The protein below binds the small molecule below.
Small molecule (SMILES): Oc1ccc(-n2ccnc2)cc1

Sequence of chain 2.A:
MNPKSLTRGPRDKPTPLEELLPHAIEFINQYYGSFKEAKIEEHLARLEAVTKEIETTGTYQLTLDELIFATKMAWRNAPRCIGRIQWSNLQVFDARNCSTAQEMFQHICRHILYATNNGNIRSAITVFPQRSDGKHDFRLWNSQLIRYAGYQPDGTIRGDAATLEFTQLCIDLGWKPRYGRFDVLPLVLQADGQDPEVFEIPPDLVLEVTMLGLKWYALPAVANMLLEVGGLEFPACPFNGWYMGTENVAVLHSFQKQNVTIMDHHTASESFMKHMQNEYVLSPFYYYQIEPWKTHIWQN

Binding-site contacts:
Ligand atom C16 contacts residue VAL233 of chain 2.A at 3.8 Å (hydrophobic).
Ligand atom C15 contacts residue GLN144 of chain 2.A at 3.3 Å.
Ligand atom O17 contacts residue GLN144 of chain 2.A at 2.3 Å (h-bond).
Ligand atom C13 contacts residue MR11 of chain 2.D at 4.1 Å.
Ligand atom C12 contacts residue MR11 of chain 2.D at 3.7 Å.
Ligand atom C14 contacts residue GLN144 of chain 2.A at 3.2 Å.
Ligand atom C12 contacts residue VAL233 of chain 2.A at 3.8 Å (hydrophobic).
Ligand atom C4 contacts residue VAL233 of chain 2.A at 4.0 Å (hydrophobic).
Ligand atom N3 contacts residue VAL233 of chain 2.A at 3.6 Å.
Ligand atom C15 contacts residue VAL233 of chain 2.A at 4.3 Å (hydrophobic).
Ligand atom C2 contacts residue VAL233 of chain 2.A at 4.0 Å (hydrophobic).
Ligand atom NFE contacts residue HEM1 of chain 2.B at 2.3 Å.
Ligand atom C5 contacts residue PHE250 of chain 2.A at 4.2 Å (hydrophobic).
Ligand atom C2 contacts residue PHE250 of chain 2.A at 4.4 Å (hydrophobic).
Ligand atom N3 contacts residue PRO231 of chain 2.A at 4.4 Å.
Ligand atom C4 contacts residue MR11 of chain 2.D at 4.0 Å.
Ligand atom N3 contacts residue HEM1 of chain 2.B at 4.3 Å.
Ligand atom C4 contacts residue HEM1 of chain 2.B at 4.4 Å.
Ligand atom N3 contacts residue MR11 of chain 2.D at 3.5 Å (h-bond).
Ligand atom C5 contacts residue HEM1 of chain 2.B at 3.3 Å.
Ligand atom C5 contacts residue PRO231 of chain 2.A at 4.2 Å (hydrophobic).
Ligand atom C16 contacts residue ALA232 of chain 2.A at 4.1 Å (hydrophobic).
Ligand atom C4 contacts residue PRO231 of chain 2.A at 3.4 Å (hydrophobic).
Ligand atom C4 contacts residue GLY252 of chain 2.A at 3.9 Å.
Ligand atom C13 contacts residue VAL233 of chain 2.A at 4.3 Å (hydrophobic).
Ligand atom C5 contacts residue GLY252 of chain 2.A at 3.5 Å.
Ligand atom C11 contacts residue VAL233 of chain 2.A at 3.5 Å (hydrophobic).
Ligand atom NFE contacts residue PHE250 of chain 2.A at 4.1 Å.
Ligand atom C11 contacts residue MR11 of chain 2.D at 3.4 Å.
Ligand atom C16 contacts residue MR11 of chain 2.D at 3.9 Å.
Ligand atom C2 contacts residue MR11 of chain 2.D at 3.9 Å.
Ligand atom C16 contacts residue PRO231 of chain 2.A at 3.7 Å (hydrophobic).
Ligand atom C5 contacts residue ASN251 of chain 2.A at 4.2 Å.
Ligand atom NFE contacts residue CYS81 of chain 2.A at 4.5 Å.
Ligand atom C2 contacts residue HEM1 of chain 2.B at 3.2 Å.
Ligand atom C15 contacts residue PRO231 of chain 2.A at 4.2 Å (hydrophobic).